This protein binds this small molecule.
Small molecule (SMILES): CC(=O)N[C@@H]1[C@@H](O)[C@H](O)[C@@H](CO)O[C@H]1O

Binding-site contacts:
Ligand atom C4 contacts residue ASN600 of chain 1.A at 4.2 Å.
Ligand atom O7 contacts residue ASN600 of chain 1.A at 4.2 Å.
Ligand atom C2 contacts residue ASN600 of chain 1.A at 2.5 Å.
Ligand atom C5 contacts residue ASN600 of chain 1.A at 3.7 Å.
Ligand atom C7 contacts residue ASN600 of chain 1.A at 3.8 Å.
Ligand atom C1 contacts residue ASN600 of chain 1.A at 1.4 Å.
Ligand atom C3 contacts residue ASN600 of chain 1.A at 3.8 Å.
Ligand atom N2 contacts residue ASN600 of chain 1.A at 2.9 Å (h-bond).
Ligand atom O5 contacts residue ASN600 of chain 1.A at 2.4 Å (h-bond).

Sequence of chain 1.A:
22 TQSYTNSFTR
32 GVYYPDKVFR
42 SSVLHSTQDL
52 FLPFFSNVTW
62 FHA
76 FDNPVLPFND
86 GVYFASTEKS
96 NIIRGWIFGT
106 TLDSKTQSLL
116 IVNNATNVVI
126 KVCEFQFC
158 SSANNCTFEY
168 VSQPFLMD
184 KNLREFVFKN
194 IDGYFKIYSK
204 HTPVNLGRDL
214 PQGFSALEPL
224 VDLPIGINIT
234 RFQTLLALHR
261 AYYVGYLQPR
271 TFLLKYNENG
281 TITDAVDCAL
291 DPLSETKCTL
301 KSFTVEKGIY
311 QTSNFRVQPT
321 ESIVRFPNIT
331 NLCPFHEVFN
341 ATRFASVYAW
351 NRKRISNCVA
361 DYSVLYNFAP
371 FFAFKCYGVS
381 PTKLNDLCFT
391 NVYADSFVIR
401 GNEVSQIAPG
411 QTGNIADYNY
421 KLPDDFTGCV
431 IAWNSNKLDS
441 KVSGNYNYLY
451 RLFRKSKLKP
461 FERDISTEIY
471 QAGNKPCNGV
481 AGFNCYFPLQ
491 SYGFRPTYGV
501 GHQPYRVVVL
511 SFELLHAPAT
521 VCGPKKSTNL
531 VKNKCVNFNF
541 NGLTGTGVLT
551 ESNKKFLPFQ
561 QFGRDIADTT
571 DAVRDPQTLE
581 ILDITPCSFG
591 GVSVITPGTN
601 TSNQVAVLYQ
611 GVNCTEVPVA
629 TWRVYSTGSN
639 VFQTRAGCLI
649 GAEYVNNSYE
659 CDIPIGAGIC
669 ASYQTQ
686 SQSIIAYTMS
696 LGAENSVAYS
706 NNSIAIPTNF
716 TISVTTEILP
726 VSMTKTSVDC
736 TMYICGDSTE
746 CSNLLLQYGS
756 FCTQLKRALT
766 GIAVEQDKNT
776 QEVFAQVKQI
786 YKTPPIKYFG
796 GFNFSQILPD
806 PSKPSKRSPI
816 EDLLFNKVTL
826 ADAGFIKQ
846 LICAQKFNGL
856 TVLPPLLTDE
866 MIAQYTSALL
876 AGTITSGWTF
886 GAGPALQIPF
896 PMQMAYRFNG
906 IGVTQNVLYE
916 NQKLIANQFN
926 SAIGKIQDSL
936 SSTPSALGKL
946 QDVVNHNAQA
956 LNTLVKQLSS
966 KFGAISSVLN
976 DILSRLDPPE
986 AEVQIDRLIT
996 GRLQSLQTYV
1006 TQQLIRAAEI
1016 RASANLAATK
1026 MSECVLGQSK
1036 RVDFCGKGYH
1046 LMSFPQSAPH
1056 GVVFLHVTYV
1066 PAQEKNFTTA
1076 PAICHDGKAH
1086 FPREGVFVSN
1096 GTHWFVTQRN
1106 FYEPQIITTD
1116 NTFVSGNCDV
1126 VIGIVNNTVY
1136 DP